Sequence of chain 1.A:
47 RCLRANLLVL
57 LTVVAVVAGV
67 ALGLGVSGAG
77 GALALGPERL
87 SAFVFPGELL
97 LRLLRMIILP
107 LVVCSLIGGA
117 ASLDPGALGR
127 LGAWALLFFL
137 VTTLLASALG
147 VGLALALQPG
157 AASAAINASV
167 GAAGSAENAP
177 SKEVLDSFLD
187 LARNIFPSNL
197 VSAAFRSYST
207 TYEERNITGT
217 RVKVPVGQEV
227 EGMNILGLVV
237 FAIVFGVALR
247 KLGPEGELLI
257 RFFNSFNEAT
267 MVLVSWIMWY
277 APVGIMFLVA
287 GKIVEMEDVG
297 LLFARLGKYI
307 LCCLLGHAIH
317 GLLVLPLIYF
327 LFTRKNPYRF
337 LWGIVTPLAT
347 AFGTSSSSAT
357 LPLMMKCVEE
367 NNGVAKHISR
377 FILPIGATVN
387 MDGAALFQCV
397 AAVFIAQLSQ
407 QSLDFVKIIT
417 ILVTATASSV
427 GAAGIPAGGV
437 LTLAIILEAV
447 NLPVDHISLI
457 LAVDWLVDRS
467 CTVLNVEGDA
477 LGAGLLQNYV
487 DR

This protein binds this small molecule.
Small molecule (SMILES): O=C(O[C@@H]1CN[C@H](C(=O)O)C1)c1ccc(-c2ccccc2)cc1

Binding-site contacts:
Ligand atom O08 contacts residue THR468 of chain 1.A at 3.1 Å (h-bond).
Ligand atom N04 contacts residue ASP464 of chain 1.A at 2.5 Å (salt-bridge).
Ligand atom C13 contacts residue SER354 of chain 1.A at 3.3 Å.
Ligand atom C17 contacts residue SER354 of chain 1.A at 3.5 Å.
Ligand atom O23 contacts residue ILE431 of chain 1.A at 3.3 Å (h-bond).
Ligand atom C14 contacts residue SER354 of chain 1.A at 3.8 Å.
Ligand atom C16 contacts residue MET387 of chain 1.A at 3.5 Å (hydrophobic).
Ligand atom C16 contacts residue ALA429 of chain 1.A at 3.1 Å (hydrophobic).
Ligand atom C06 contacts residue THR468 of chain 1.A at 3.1 Å.
Ligand atom C03 contacts residue ASP464 of chain 1.A at 3.7 Å.
Ligand atom C19 contacts residue ILE231 of chain 1.A at 3.7 Å (hydrophobic).
Ligand atom C10 contacts residue ALA428 of chain 1.A at 3.9 Å (hydrophobic).
Ligand atom C21 contacts residue LEU357 of chain 1.A at 3.9 Å (hydrophobic).
Ligand atom C21 contacts residue ALA383 of chain 1.A at 3.4 Å (hydrophobic).
Ligand atom O07 contacts residue THR468 of chain 1.A at 3.3 Å (h-bond).
Ligand atom C01 contacts residue ASP464 of chain 1.A at 3.5 Å.
Ligand atom C05 contacts residue THR468 of chain 1.A at 3.8 Å.
Ligand atom O08 contacts residue ASN471 of chain 1.A at 2.6 Å (h-bond).
Ligand atom C19 contacts residue ILE104 of chain 1.A at 3.5 Å (hydrophobic).
Ligand atom C22 contacts residue SER354 of chain 1.A at 3.5 Å.
Ligand atom O23 contacts residue PRO432 of chain 1.A at 3.5 Å.
Ligand atom C22 contacts residue ALA383 of chain 1.A at 3.6 Å (hydrophobic).
Ligand atom O07 contacts residue SER352 of chain 1.A at 3.5 Å.
Ligand atom O08 contacts residue CYS467 of chain 1.A at 3.4 Å (h-bond).
Ligand atom C06 contacts residue ASN471 of chain 1.A at 3.8 Å.
Ligand atom C19 contacts residue SER354 of chain 1.A at 3.8 Å.
Ligand atom C11 contacts residue MET387 of chain 1.A at 3.9 Å (hydrophobic).
Ligand atom O23 contacts residue ALA428 of chain 1.A at 3.6 Å.
Ligand atom C21 contacts residue SER353 of chain 1.A at 3.9 Å.
Ligand atom N04 contacts residue SER351 of chain 1.A at 3.6 Å (h-bond).
Ligand atom C22 contacts residue SER353 of chain 1.A at 3.7 Å.
Ligand atom C20 contacts residue ILE231 of chain 1.A at 3.9 Å (hydrophobic).
Ligand atom C15 contacts residue ALA429 of chain 1.A at 3.2 Å (hydrophobic).
Ligand atom C05 contacts residue ASP464 of chain 1.A at 3.0 Å.
Ligand atom C18 contacts residue ILE231 of chain 1.A at 4.0 Å (hydrophobic).
Ligand atom O07 contacts residue SER353 of chain 1.A at 3.0 Å (h-bond).
Ligand atom C18 contacts residue SER354 of chain 1.A at 3.4 Å.
Ligand atom C15 contacts residue MET387 of chain 1.A at 3.7 Å (hydrophobic).
Ligand atom C20 contacts residue SER354 of chain 1.A at 3.9 Å.
Ligand atom C21 contacts residue SER354 of chain 1.A at 3.7 Å.